The small molecule below binds the protein below.
Small molecule (SMILES): Clc1ccc(-n2ccnc2)cc1

Sequence of chain 1.E:
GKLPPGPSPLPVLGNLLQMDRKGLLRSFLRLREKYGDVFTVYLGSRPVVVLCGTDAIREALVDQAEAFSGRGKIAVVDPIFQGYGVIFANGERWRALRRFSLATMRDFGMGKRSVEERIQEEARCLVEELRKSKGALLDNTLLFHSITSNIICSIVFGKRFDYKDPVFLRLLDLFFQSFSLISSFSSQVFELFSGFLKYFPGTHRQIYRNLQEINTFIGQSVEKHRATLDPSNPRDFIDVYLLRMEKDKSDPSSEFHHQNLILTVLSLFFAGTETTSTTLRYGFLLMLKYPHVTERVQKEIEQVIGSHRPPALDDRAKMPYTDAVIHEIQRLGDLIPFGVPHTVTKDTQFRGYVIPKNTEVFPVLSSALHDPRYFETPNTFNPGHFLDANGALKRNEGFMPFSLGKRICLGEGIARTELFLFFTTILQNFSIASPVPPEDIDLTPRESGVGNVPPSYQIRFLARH

Binding-site contacts:
Ligand atom N3 contacts residue HEM1 of chain 1.P at 2.9 Å.
Ligand atom C4 contacts residue HEM1 of chain 1.P at 4.0 Å.
Ligand atom C10 contacts residue VAL348 of chain 1.E at 3.7 Å (hydrophobic).
Ligand atom C2 contacts residue HEM1 of chain 1.P at 3.6 Å.
Ligand atom C11 contacts residue VAL348 of chain 1.E at 3.6 Å (hydrophobic).
Ligand atom C7 contacts residue ALA279 of chain 1.E at 4.4 Å (hydrophobic).
Ligand atom C2 contacts residue ALA279 of chain 1.E at 3.6 Å (hydrophobic).
Ligand atom N1 contacts residue ALA279 of chain 1.E at 3.6 Å.
Ligand atom C7 contacts residue PHE278 of chain 1.E at 4.0 Å (hydrophobic).
Ligand atom C5 contacts residue THR283 of chain 1.E at 3.6 Å.
Ligand atom C9 contacts residue PHE96 of chain 1.E at 4.4 Å (hydrophobic).
Ligand atom CL contacts residue VAL85 of chain 1.E at 4.3 Å.
Ligand atom C8 contacts residue PHE278 of chain 1.E at 3.6 Å (hydrophobic).
Ligand atom CL contacts residue ILE82 of chain 1.E at 4.2 Å.
Ligand atom C4 contacts residue THR283 of chain 1.E at 2.9 Å.
Ligand atom C6 contacts residue ALA279 of chain 1.E at 4.4 Å (hydrophobic).
Ligand atom N3 contacts residue ALA279 of chain 1.E at 3.4 Å.
Ligand atom C5 contacts residue ALA279 of chain 1.E at 3.4 Å (hydrophobic).
Ligand atom C4 contacts residue ALA279 of chain 1.E at 3.3 Å (hydrophobic).
Ligand atom N3 contacts residue THR283 of chain 1.E at 3.7 Å.
Ligand atom CL contacts residue PHE96 of chain 1.E at 3.5 Å.